This protein binds this small molecule.
Small molecule (SMILES): CC(=O)N[C@@H]1[C@@H](O)[C@H](O)[C@@H](CO)O[C@H]1O

Sequence of chain 1.D:
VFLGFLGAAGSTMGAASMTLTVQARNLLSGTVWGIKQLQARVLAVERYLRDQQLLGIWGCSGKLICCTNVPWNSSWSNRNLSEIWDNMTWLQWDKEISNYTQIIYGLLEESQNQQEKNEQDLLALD

Binding-site contacts:
Ligand atom C1 contacts residue ASN126 of chain 1.D at 1.4 Å.
Ligand atom O7 contacts residue TYR127 of chain 1.D at 2.7 Å (h-bond).
Ligand atom C7 contacts residue GLU123 of chain 1.D at 4.5 Å.
Ligand atom C7 contacts residue ASN126 of chain 1.D at 3.1 Å.
Ligand atom C7 contacts residue TYR127 of chain 1.D at 3.8 Å (hydrophobic).
Ligand atom C3 contacts residue ASN126 of chain 1.D at 3.8 Å.
Ligand atom C8 contacts residue TYR127 of chain 1.D at 4.5 Å (hydrophobic).
Ligand atom O7 contacts residue ASN126 of chain 1.D at 2.9 Å (h-bond).
Ligand atom C2 contacts residue ASN126 of chain 1.D at 2.5 Å.
Ligand atom C4 contacts residue ASN126 of chain 1.D at 4.2 Å.
Ligand atom N2 contacts residue ASN126 of chain 1.D at 2.9 Å (h-bond).
Ligand atom C8 contacts residue ASN126 of chain 1.D at 4.3 Å.
Ligand atom O5 contacts residue ASN126 of chain 1.D at 2.4 Å (h-bond).
Ligand atom C5 contacts residue ASN126 of chain 1.D at 3.7 Å.
Ligand atom C8 contacts residue GLU123 of chain 1.D at 3.7 Å.